Sequence of chain 6.MA:
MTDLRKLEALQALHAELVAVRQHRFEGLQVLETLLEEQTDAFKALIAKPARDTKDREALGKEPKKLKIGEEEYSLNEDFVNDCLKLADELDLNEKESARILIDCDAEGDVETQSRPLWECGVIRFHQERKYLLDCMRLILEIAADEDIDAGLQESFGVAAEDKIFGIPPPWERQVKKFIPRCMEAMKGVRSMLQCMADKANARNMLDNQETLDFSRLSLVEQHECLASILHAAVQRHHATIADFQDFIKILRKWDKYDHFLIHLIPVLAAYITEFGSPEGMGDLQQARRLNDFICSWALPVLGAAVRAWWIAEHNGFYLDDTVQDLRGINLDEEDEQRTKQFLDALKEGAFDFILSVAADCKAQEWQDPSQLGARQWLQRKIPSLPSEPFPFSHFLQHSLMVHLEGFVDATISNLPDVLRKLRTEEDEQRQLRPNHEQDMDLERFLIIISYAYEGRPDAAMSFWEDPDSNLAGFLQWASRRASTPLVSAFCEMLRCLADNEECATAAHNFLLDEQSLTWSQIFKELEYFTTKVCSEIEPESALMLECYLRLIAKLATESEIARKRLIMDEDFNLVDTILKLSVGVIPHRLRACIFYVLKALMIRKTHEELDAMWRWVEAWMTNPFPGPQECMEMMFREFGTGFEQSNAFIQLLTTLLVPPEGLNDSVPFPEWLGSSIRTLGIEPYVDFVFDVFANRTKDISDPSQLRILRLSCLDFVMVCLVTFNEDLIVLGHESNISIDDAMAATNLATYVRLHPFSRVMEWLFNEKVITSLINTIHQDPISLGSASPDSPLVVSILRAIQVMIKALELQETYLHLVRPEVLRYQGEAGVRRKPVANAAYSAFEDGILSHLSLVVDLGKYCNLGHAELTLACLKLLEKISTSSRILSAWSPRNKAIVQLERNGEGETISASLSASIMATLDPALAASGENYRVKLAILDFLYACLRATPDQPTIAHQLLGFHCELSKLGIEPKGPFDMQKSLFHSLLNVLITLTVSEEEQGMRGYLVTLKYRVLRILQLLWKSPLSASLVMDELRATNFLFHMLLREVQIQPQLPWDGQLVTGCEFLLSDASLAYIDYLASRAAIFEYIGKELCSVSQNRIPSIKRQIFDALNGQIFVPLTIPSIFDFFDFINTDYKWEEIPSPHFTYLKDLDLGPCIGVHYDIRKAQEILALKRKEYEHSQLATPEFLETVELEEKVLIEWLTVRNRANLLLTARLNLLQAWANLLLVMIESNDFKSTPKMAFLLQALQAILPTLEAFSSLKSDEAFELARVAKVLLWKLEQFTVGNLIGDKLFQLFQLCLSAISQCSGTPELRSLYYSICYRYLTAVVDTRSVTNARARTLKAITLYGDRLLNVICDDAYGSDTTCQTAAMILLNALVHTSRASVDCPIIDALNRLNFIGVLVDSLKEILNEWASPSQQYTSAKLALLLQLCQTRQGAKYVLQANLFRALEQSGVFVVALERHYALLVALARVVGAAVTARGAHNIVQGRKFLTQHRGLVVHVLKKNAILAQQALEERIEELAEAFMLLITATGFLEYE

Sequence of chain 6.A:
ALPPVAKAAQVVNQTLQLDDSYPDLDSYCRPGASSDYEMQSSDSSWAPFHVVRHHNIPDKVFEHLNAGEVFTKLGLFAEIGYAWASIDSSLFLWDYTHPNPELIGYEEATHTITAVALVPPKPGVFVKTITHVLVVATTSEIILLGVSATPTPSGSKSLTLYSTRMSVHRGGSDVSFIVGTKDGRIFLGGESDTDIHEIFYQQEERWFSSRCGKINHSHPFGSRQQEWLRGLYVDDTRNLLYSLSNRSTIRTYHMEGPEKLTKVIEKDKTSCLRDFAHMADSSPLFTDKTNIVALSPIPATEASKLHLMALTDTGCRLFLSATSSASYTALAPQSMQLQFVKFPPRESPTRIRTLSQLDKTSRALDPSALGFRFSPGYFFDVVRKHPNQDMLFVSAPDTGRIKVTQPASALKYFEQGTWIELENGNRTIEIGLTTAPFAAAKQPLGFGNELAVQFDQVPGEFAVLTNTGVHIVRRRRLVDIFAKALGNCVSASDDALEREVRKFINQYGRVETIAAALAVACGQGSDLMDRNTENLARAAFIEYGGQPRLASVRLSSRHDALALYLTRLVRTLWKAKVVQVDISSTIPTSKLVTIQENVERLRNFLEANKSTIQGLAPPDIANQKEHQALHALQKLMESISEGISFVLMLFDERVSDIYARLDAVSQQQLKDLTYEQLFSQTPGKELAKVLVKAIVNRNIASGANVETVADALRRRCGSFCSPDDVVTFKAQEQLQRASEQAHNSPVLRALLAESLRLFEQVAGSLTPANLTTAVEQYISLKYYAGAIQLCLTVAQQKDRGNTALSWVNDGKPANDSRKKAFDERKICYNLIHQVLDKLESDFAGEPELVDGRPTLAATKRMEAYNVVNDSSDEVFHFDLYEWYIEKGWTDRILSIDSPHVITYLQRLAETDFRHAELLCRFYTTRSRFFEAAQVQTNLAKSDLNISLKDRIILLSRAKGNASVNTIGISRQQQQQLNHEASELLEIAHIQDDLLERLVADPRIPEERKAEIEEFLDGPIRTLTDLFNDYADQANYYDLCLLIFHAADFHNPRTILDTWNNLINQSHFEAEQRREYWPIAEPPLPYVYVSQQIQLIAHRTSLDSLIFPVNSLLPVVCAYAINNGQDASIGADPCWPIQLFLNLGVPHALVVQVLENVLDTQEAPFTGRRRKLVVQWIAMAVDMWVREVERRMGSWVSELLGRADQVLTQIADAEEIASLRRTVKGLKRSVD

Binding-site contacts:
Ligand atom O contacts residue THR1065 of chain 6.A at 3.2 Å.
Ligand atom OG1 contacts residue ARG1049 of chain 6.A at 2.9 Å (salt-bridge).
Ligand atom CE contacts residue GLU1228 of chain 6.MA at 2.5 Å.
Ligand atom O contacts residue THR1065 of chain 6.A at 3.6 Å.
Ligand atom CG contacts residue GLU1052 of chain 6.A at 3.2 Å.
Ligand atom CA contacts residue THR1065 of chain 6.A at 3.6 Å.
Ligand atom CD2 contacts residue ILE1045 of chain 6.A at 3.7 Å (hydrophobic).
Ligand atom CZ contacts residue ARG1044 of chain 6.A at 3.2 Å.
Ligand atom O contacts residue ARG1049 of chain 6.A at 3.7 Å.
Ligand atom CB contacts residue GLN1074 of chain 6.A at 3.5 Å.
Ligand atom CA contacts residue ASN1069 of chain 6.A at 3.5 Å.
Ligand atom NH2 contacts residue ASP1073 of chain 6.A at 3.1 Å (salt-bridge).
Ligand atom CE1 contacts residue ARG1044 of chain 6.A at 3.5 Å.
Ligand atom CG contacts residue ILE1045 of chain 6.A at 3.5 Å (hydrophobic).
Ligand atom CG1 contacts residue PHE1068 of chain 6.A at 3.4 Å (hydrophobic).
Ligand atom O contacts residue GLN1074 of chain 6.A at 3.0 Å (h-bond).
Ligand atom CD1 contacts residue ILE1053 of chain 6.A at 3.4 Å (hydrophobic).
Ligand atom N contacts residue THR1065 of chain 6.A at 3.2 Å (h-bond).
Ligand atom O contacts residue ARG1049 of chain 6.A at 3.7 Å.
Ligand atom N contacts residue ASN1069 of chain 6.A at 2.9 Å (h-bond).
Ligand atom O contacts residue ASN1069 of chain 6.A at 3.0 Å (h-bond).
Ligand atom CD contacts residue GLU1228 of chain 6.MA at 3.0 Å.
Ligand atom NZ contacts residue ASP1073 of chain 6.A at 3.0 Å (salt-bridge).
Ligand atom CD1 contacts residue ARG1044 of chain 6.A at 3.1 Å.
Ligand atom O contacts residue ASN1069 of chain 6.A at 3.3 Å (h-bond).
Ligand atom CB contacts residue GLU1052 of chain 6.A at 3.1 Å.
Ligand atom NH1 contacts residue ASN1069 of chain 6.A at 2.8 Å (h-bond).
Ligand atom CD1 contacts residue THR1065 of chain 6.A at 3.5 Å.
Ligand atom NH1 contacts residue ASP1073 of chain 6.A at 3.6 Å.
Ligand atom CD contacts residue GLN1074 of chain 6.A at 3.5 Å.
Ligand atom O contacts residue ARG1049 of chain 6.A at 3.7 Å.
Ligand atom NZ contacts residue GLU1228 of chain 6.MA at 2.9 Å.
Ligand atom C contacts residue ASN1069 of chain 6.A at 3.2 Å.
Ligand atom CG contacts residue GLU1228 of chain 6.MA at 3.1 Å.
Ligand atom O contacts residue ILE1045 of chain 6.A at 3.6 Å.
Ligand atom CG2 contacts residue PHE1068 of chain 6.A at 3.6 Å (hydrophobic).
Ligand atom CD1 contacts residue PHE1068 of chain 6.A at 3.4 Å (hydrophobic).
Ligand atom N contacts residue GLN1074 of chain 6.A at 3.2 Å (h-bond).
Ligand atom NZ contacts residue LYS1225 of chain 6.MA at 2.1 Å.
Ligand atom CE contacts residue LYS1225 of chain 6.MA at 2.8 Å.

A protein and the small-molecule ligand that binds it are described below.
Small molecule (SMILES): CC[C@H](C)[C@H](NC(=O)[C@@H](NC(=O)[C@H](CC(C)C)NC(=O)[C@@H](N)CCCCN)C(C)C)C(=O)N[C@@H](CC(N)=O)C(=O)N[C@@H](CCCCN)C(=O)N[C@@H](CC(=O)O)C(=O)N[C@@H](CCSC)C(=O)N[C@@H](CCCN=C(N)N)C(=O)N[C@H](C(=O)N[C@@H](CC(=O)O)C(=O)N[C@@H](CC(C)C)C(=O)N[C@@H](Cc1ccccc1)C(=O)N[C@@H](CO)C(=O)N1CCC[C@H]1C(=O)N1CCC[C@H]1C(=O)N[C@H](C=O)CC(N)=O)[C@@H](C)O